Binding-site contacts:
Ligand atom C7 contacts residue ASN258 of chain 1.B at 3.9 Å.
Ligand atom S4 contacts residue ASN258 of chain 1.B at 3.9 Å.
Ligand atom O6 contacts residue ASN258 of chain 1.B at 3.0 Å (h-bond).
Ligand atom O6 contacts residue ARG256 of chain 1.B at 3.0 Å (salt-bridge).
Ligand atom S4 contacts residue ARG256 of chain 1.B at 3.5 Å (salt-bridge).
Ligand atom C3 contacts residue ASN258 of chain 1.B at 4.2 Å.
Ligand atom O5 contacts residue GLN255 of chain 1.B at 3.6 Å.
Ligand atom O1 contacts residue GLN255 of chain 1.B at 3.6 Å (h-bond).
Ligand atom C7 contacts residue EDO1 of chain 1.X at 3.5 Å.
Ligand atom C7 contacts residue GLN255 of chain 1.B at 2.3 Å.
Ligand atom O5 contacts residue GLN254 of chain 1.B at 3.4 Å (h-bond).
Ligand atom O1 contacts residue EDO1 of chain 1.X at 3.6 Å.
Ligand atom C2 contacts residue EDO1 of chain 1.X at 4.2 Å.
Ligand atom S4 contacts residue GLN255 of chain 1.B at 4.0 Å.
Ligand atom C3 contacts residue GLN255 of chain 1.B at 4.4 Å.
Ligand atom O6 contacts residue PRO257 of chain 1.B at 4.2 Å.
Ligand atom C7 contacts residue ARG256 of chain 1.B at 3.5 Å.
Ligand atom C2 contacts residue GLN255 of chain 1.B at 3.0 Å.
Ligand atom O5 contacts residue ARG256 of chain 1.B at 3.0 Å (salt-bridge).
Ligand atom O1 contacts residue ASN258 of chain 1.B at 2.6 Å (h-bond).
Ligand atom C2 contacts residue ASN258 of chain 1.B at 3.7 Å.

This protein binds this small molecule.
Small molecule (SMILES): O=S1(=O)CC(O)C1

Sequence of chain 1.B:
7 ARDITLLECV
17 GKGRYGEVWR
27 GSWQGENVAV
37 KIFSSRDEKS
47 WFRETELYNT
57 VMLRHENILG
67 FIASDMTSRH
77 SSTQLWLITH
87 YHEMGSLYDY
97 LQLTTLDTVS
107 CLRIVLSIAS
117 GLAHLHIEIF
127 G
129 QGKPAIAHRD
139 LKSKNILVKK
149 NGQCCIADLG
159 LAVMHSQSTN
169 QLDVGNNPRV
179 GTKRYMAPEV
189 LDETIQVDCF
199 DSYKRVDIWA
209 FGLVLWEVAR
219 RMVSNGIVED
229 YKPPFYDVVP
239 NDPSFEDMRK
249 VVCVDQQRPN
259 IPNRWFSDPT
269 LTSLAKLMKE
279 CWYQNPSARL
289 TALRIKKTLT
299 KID